Sequence of chain 2.A:
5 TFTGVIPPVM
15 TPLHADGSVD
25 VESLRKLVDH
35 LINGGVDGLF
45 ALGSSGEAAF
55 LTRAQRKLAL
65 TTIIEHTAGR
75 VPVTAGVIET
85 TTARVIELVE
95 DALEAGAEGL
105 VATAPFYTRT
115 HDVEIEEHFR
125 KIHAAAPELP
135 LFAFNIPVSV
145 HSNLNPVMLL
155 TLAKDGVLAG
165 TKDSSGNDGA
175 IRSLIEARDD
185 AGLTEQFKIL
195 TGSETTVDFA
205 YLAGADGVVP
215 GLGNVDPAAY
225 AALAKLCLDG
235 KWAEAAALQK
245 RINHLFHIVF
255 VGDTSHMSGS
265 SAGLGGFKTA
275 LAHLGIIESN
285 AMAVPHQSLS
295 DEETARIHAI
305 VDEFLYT

Binding-site contacts:
Ligand atom C contacts residue SER48 of chain 2.A at 4.0 Å.
Ligand atom CB contacts residue SER168 of chain 2.A at 3.5 Å.
Ligand atom CA contacts residue VAL213 of chain 2.A at 4.0 Å (hydrophobic).
Ligand atom C contacts residue SER49 of chain 2.A at 3.4 Å.
Ligand atom CB contacts residue PRO12 of chain 2.A at 4.4 Å (hydrophobic).
Ligand atom CB contacts residue VAL213 of chain 2.A at 3.5 Å (hydrophobic).
Ligand atom OXT contacts residue GLY47 of chain 2.A at 3.6 Å.
Ligand atom CA contacts residue PRO12 of chain 2.A at 4.0 Å (hydrophobic).
Ligand atom O contacts residue PRO12 of chain 2.A at 3.3 Å.
Ligand atom OXT contacts residue PHE138 of chain 2.A at 4.4 Å.
Ligand atom CA contacts residue PHE138 of chain 2.A at 3.7 Å (hydrophobic).
Ligand atom O contacts residue SER48 of chain 2.A at 4.4 Å.
Ligand atom CB contacts residue PHE138 of chain 2.A at 4.5 Å (hydrophobic).
Ligand atom CB contacts residue GLY196 of chain 2.A at 4.2 Å.
Ligand atom O contacts residue SER49 of chain 2.A at 2.4 Å (h-bond).
Ligand atom C contacts residue PRO12 of chain 2.A at 3.5 Å (hydrophobic).
Ligand atom OXT contacts residue PRO12 of chain 2.A at 3.5 Å.
Ligand atom CA contacts residue SER168 of chain 2.A at 4.2 Å.
Ligand atom C contacts residue PHE138 of chain 2.A at 4.4 Å (hydrophobic).
Ligand atom OXT contacts residue SER49 of chain 2.A at 3.0 Å (h-bond).
Ligand atom OXT contacts residue PHE44 of chain 2.A at 4.3 Å.
Ligand atom OXT contacts residue SER48 of chain 2.A at 2.9 Å (h-bond).
Ligand atom CA contacts residue PHE44 of chain 2.A at 4.4 Å (hydrophobic).

This small molecule binds to this protein.
Small molecule (SMILES): CC(=O)C(=O)O